This small molecule binds to this protein.
Small molecule (SMILES): CC(=O)N[C@H]1CO[C@H](CO)[C@@H](O)[C@@H]1O[C@@H]1O[C@@H](C)[C@@H](O)[C@@H](O)[C@@H]1O

Sequence of chain 1.D:
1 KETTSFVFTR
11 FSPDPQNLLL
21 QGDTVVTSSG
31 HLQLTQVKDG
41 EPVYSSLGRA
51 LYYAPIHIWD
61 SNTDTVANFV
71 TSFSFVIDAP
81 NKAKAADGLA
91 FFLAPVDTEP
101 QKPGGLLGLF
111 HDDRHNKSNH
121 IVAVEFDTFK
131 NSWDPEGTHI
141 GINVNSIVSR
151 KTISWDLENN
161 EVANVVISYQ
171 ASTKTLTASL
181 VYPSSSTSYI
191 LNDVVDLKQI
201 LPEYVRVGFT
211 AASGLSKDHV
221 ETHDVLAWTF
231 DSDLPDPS

Binding-site contacts:
Ligand atom O7 contacts residue ASN116 of chain 1.D at 3.9 Å.
Ligand atom C2 contacts residue ASN116 of chain 1.D at 2.4 Å.
Ligand atom O5 contacts residue ASN116 of chain 1.D at 2.2 Å (h-bond).
Ligand atom O6 contacts residue ASN119 of chain 1.D at 3.5 Å (h-bond).
Ligand atom C7 contacts residue ASN116 of chain 1.D at 3.6 Å.
Ligand atom O5 contacts residue ASN119 of chain 1.D at 4.0 Å.
Ligand atom C1 contacts residue ASN116 of chain 1.D at 1.4 Å.
Ligand atom O7 contacts residue ASP112 of chain 1.D at 4.5 Å.
Ligand atom O6 contacts residue ASN116 of chain 1.D at 4.5 Å.
Ligand atom C8 contacts residue ARG114 of chain 1.D at 4.2 Å.
Ligand atom C6 contacts residue SER118 of chain 1.D at 4.3 Å.
Ligand atom C5 contacts residue SER118 of chain 1.D at 3.9 Å.
Ligand atom N2 contacts residue ASN116 of chain 1.D at 2.9 Å (h-bond).
Ligand atom C3 contacts residue ASN116 of chain 1.D at 3.7 Å.
Ligand atom C5 contacts residue ASN116 of chain 1.D at 3.5 Å.
Ligand atom O6 contacts residue SER118 of chain 1.D at 3.5 Å (h-bond).
Ligand atom O5 contacts residue SER118 of chain 1.D at 3.7 Å.
Ligand atom O7 contacts residue ARG114 of chain 1.D at 3.5 Å (salt-bridge).
Ligand atom C4 contacts residue ASN116 of chain 1.D at 4.1 Å.
Ligand atom C1 contacts residue SER118 of chain 1.D at 3.9 Å.